This small molecule binds to this protein.
Small molecule (SMILES): CC(=O)N[C@@H]1[C@@H](O)[C@H](O)[C@@H](CO)O[C@H]1O

Binding-site contacts:
Ligand atom N2 contacts residue ASN114 of chain 1.A at 3.0 Å (h-bond).
Ligand atom O3 contacts residue LYS106 of chain 1.B at 4.3 Å.
Ligand atom C7 contacts residue ARG106 of chain 1.A at 4.2 Å.
Ligand atom O6 contacts residue PRO212 of chain 1.B at 4.3 Å.
Ligand atom O6 contacts residue GLU110 of chain 1.A at 4.2 Å.
Ligand atom C8 contacts residue TYR32 of chain 1.B at 3.4 Å (hydrophobic).
Ligand atom C8 contacts residue ASN114 of chain 1.A at 3.2 Å.
Ligand atom N2 contacts residue TYR32 of chain 1.B at 2.3 Å (h-bond).
Ligand atom O6 contacts residue TYR119 of chain 1.B at 2.7 Å (h-bond).
Ligand atom O3 contacts residue TYR32 of chain 1.B at 3.5 Å (h-bond).
Ligand atom C3 contacts residue TYR32 of chain 1.B at 3.9 Å (hydrophobic).
Ligand atom C8 contacts residue MET115 of chain 1.A at 3.9 Å (hydrophobic).
Ligand atom C8 contacts residue GLN119 of chain 1.A at 3.1 Å.
Ligand atom C7 contacts residue TYR32 of chain 1.B at 3.2 Å (hydrophobic).
Ligand atom C1 contacts residue ASN114 of chain 1.A at 1.5 Å.
Ligand atom O7 contacts residue ARG106 of chain 1.A at 3.1 Å (salt-bridge).
Ligand atom C5 contacts residue ARG106 of chain 1.A at 3.5 Å.
Ligand atom C6 contacts residue GLU110 of chain 1.A at 3.6 Å.
Ligand atom C1 contacts residue GLU110 of chain 1.A at 3.8 Å.
Ligand atom O4 contacts residue GLN1 of chain 1.B at 3.8 Å.
Ligand atom C4 contacts residue ARG106 of chain 1.A at 4.2 Å.
Ligand atom C2 contacts residue ARG106 of chain 1.A at 4.3 Å.
Ligand atom O5 contacts residue ARG106 of chain 1.A at 3.9 Å.
Ligand atom C1 contacts residue ARG106 of chain 1.A at 3.5 Å.
Ligand atom C5 contacts residue ASN114 of chain 1.A at 3.7 Å.
Ligand atom C4 contacts residue ASN114 of chain 1.A at 4.3 Å.
Ligand atom O7 contacts residue ASN114 of chain 1.A at 3.6 Å.
Ligand atom O5 contacts residue ASN114 of chain 1.A at 2.4 Å (h-bond).
Ligand atom C6 contacts residue TYR119 of chain 1.B at 3.6 Å (hydrophobic).
Ligand atom C7 contacts residue MET115 of chain 1.A at 4.0 Å (hydrophobic).
Ligand atom C3 contacts residue ARG106 of chain 1.A at 4.0 Å.
Ligand atom C2 contacts residue ASN114 of chain 1.A at 2.5 Å.
Ligand atom C2 contacts residue TYR32 of chain 1.B at 3.1 Å (hydrophobic).
Ligand atom C3 contacts residue ASN114 of chain 1.A at 3.8 Å.
Ligand atom O5 contacts residue GLU110 of chain 1.A at 3.3 Å.
Ligand atom C6 contacts residue PRO212 of chain 1.B at 4.4 Å (hydrophobic).
Ligand atom C5 contacts residue GLU110 of chain 1.A at 3.7 Å.
Ligand atom C7 contacts residue ASN114 of chain 1.A at 3.4 Å.
Ligand atom O7 contacts residue MET115 of chain 1.A at 3.3 Å.
Ligand atom C1 contacts residue TYR32 of chain 1.B at 4.3 Å (hydrophobic).

Sequence of chain 1.B:
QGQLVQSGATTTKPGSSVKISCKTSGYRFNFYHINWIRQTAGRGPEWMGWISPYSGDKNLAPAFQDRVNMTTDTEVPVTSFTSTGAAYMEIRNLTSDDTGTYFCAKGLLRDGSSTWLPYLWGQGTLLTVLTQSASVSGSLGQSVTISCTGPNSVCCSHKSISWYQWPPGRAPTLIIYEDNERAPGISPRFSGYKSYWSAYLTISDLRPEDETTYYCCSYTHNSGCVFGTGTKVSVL

Sequence of chain 1.A:
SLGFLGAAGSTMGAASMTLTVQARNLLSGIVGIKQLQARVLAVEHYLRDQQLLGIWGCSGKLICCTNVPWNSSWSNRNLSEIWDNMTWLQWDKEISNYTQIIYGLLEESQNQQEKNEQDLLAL